Binding-site contacts:
Ligand atom N2 contacts residue THR28 of chain 1.U at 3.5 Å (h-bond).
Ligand atom C2 contacts residue SER33 of chain 1.T at 3.3 Å.
Ligand atom N1 contacts residue SER33 of chain 1.T at 3.9 Å.
Ligand atom N3 contacts residue PHE30 of chain 1.U at 3.6 Å.
Ligand atom N3 contacts residue SER33 of chain 1.T at 4.1 Å.
Ligand atom N1 contacts residue GLU34 of chain 1.T at 2.7 Å (salt-bridge).
Ligand atom C2' contacts residue PHE30 of chain 1.U at 3.9 Å (hydrophobic).
Ligand atom O6 contacts residue GLU34 of chain 1.T at 3.5 Å (salt-bridge).
Ligand atom N2 contacts residue HIS32 of chain 1.T at 3.5 Å.
Ligand atom C2 contacts residue HIS32 of chain 1.T at 4.1 Å.
Ligand atom C6 contacts residue GLU34 of chain 1.T at 3.9 Å.
Ligand atom O6 contacts residue LYS54 of chain 1.U at 3.2 Å (salt-bridge).
Ligand atom C6 contacts residue PHE30 of chain 1.U at 3.1 Å (hydrophobic).
Ligand atom N6 contacts residue GLU34 of chain 1.T at 3.9 Å.
Ligand atom C1' contacts residue PHE30 of chain 1.U at 4.1 Å (hydrophobic).
Ligand atom O2' contacts residue PHE30 of chain 1.U at 3.0 Å (h-bond).
Ligand atom N1 contacts residue GLU34 of chain 1.T at 3.6 Å.
Ligand atom N3 contacts residue THR28 of chain 1.U at 4.1 Å.
Ligand atom O2' contacts residue ARG29 of chain 1.U at 3.8 Å.
Ligand atom N6 contacts residue LYS54 of chain 1.U at 3.3 Å (salt-bridge).
Ligand atom C6 contacts residue LYS54 of chain 1.U at 4.1 Å.
Ligand atom N6 contacts residue LYS35 of chain 1.T at 2.8 Å (salt-bridge).
Ligand atom N1 contacts residue PHE30 of chain 1.U at 3.3 Å.
Ligand atom O6 contacts residue ARG56 of chain 1.U at 3.2 Å (salt-bridge).
Ligand atom C2 contacts residue GLU34 of chain 1.T at 3.4 Å.
Ligand atom N7 contacts residue PHE30 of chain 1.U at 3.5 Å.
Ligand atom C2 contacts residue GLU34 of chain 1.T at 3.8 Å.
Ligand atom N2 contacts residue PHE30 of chain 1.U at 4.0 Å.
Ligand atom C6 contacts residue GLU34 of chain 1.T at 3.5 Å.
Ligand atom O6 contacts residue PHE30 of chain 1.U at 3.4 Å.
Ligand atom C2 contacts residue PHE30 of chain 1.U at 3.4 Å (hydrophobic).
Ligand atom N1 contacts residue LYS35 of chain 1.T at 2.9 Å (salt-bridge).
Ligand atom C2 contacts residue LYS35 of chain 1.T at 3.7 Å.
Ligand atom C6 contacts residue LYS35 of chain 1.T at 3.8 Å.
Ligand atom C5 contacts residue PHE30 of chain 1.U at 3.2 Å (hydrophobic).
Ligand atom C6 contacts residue LYS54 of chain 1.U at 4.2 Å.
Ligand atom N2 contacts residue GLU34 of chain 1.T at 2.6 Å (salt-bridge).
Ligand atom N9 contacts residue PHE30 of chain 1.U at 4.1 Å.
Ligand atom C8 contacts residue PHE30 of chain 1.U at 3.9 Å (hydrophobic).
Ligand atom C4 contacts residue PHE30 of chain 1.U at 3.6 Å (hydrophobic).

Sequence of chain 1.U:
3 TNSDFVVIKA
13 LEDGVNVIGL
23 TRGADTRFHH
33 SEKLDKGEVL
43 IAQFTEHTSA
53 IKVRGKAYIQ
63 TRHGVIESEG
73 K

A protein and the small-molecule ligand that binds it are described below.
Small molecule (SMILES): Nc1nc(=O)c2ncn([C@@H]3O[C@H](CO[P](=O)(O)O[C@H]4[C@@H](O)[C@H](n5cnc6c(N)ncnc65)O[C@@H]4COP(=O)=O)[C@@H](OP(=O)=O)[C@H]3O)c2[nH]1

Sequence of chain 1.T:
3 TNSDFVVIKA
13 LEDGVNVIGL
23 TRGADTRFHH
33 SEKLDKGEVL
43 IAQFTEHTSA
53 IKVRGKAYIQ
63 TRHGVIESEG